Binding-site contacts:
Ligand atom C2 contacts residue ASP112 of chain 26.A at 2.8 Å.
Ligand atom C13 contacts residue MET195 of chain 26.A at 3.9 Å (hydrophobic).
Ligand atom N6 contacts residue PHE155 of chain 26.A at 3.8 Å.
Ligand atom C15 contacts residue MET195 of chain 26.A at 3.8 Å (hydrophobic).
Ligand atom O3 contacts residue ASP112 of chain 26.A at 3.6 Å.
Ligand atom O2 contacts residue PHE137 of chain 26.A at 4.0 Å.
Ligand atom C15 contacts residue VAL192 of chain 26.A at 3.2 Å (hydrophobic).
Ligand atom C19 contacts residue VAL192 of chain 26.A at 3.4 Å (hydrophobic).
Ligand atom C12 contacts residue MET195 of chain 26.A at 3.8 Å (hydrophobic).
Ligand atom C17 contacts residue PHE155 of chain 26.A at 3.7 Å (hydrophobic).
Ligand atom N1 contacts residue THR114 of chain 26.A at 4.0 Å.
Ligand atom N6 contacts residue ILE24 of chain 26.C at 3.9 Å.
Ligand atom N5 contacts residue PHE233 of chain 26.A at 3.2 Å.
Ligand atom O1 contacts residue MET195 of chain 26.A at 3.2 Å.
Ligand atom C5 contacts residue TRP203 of chain 26.A at 3.8 Å (hydrophobic).
Ligand atom C8 contacts residue TYR201 of chain 26.A at 3.3 Å (hydrophobic).
Ligand atom C3 contacts residue ASP112 of chain 26.A at 3.0 Å.
Ligand atom C14 contacts residue MET195 of chain 26.A at 3.9 Å (hydrophobic).
Ligand atom C7 contacts residue TYR201 of chain 26.A at 3.8 Å (hydrophobic).
Ligand atom O3 contacts residue ILE113 of chain 26.A at 3.0 Å (h-bond).
Ligand atom C2 contacts residue THR114 of chain 26.A at 3.6 Å.
Ligand atom N1 contacts residue ASP112 of chain 26.A at 3.9 Å.
Ligand atom C7 contacts residue ASN228 of chain 26.A at 3.8 Å.
Ligand atom O2 contacts residue PHE233 of chain 26.A at 3.0 Å.
Ligand atom N2 contacts residue TRP203 of chain 26.A at 3.9 Å.
Ligand atom C16 contacts residue ILE111 of chain 26.A at 3.5 Å (hydrophobic).
Ligand atom C17 contacts residue PHE135 of chain 26.A at 3.9 Å (hydrophobic).
Ligand atom N4 contacts residue TRP203 of chain 26.A at 3.6 Å (h-bond).
Ligand atom C14 contacts residue PHE135 of chain 26.A at 3.7 Å (hydrophobic).
Ligand atom C16 contacts residue PHE135 of chain 26.A at 3.4 Å (hydrophobic).
Ligand atom N5 contacts residue PHE137 of chain 26.A at 3.5 Å.
Ligand atom C13 contacts residue PHE135 of chain 26.A at 3.4 Å (hydrophobic).
Ligand atom C13 contacts residue ILE111 of chain 26.A at 4.0 Å (hydrophobic).
Ligand atom C4 contacts residue TRP203 of chain 26.A at 4.0 Å (hydrophobic).
Ligand atom C14 contacts residue PHE155 of chain 26.A at 3.9 Å (hydrophobic).
Ligand atom C16 contacts residue PHE155 of chain 26.A at 3.9 Å (hydrophobic).
Ligand atom C22 contacts residue VAL179 of chain 26.A at 3.4 Å (hydrophobic).
Ligand atom C18 contacts residue PHE155 of chain 26.A at 3.9 Å (hydrophobic).
Ligand atom C19 contacts residue ILE24 of chain 26.C at 3.5 Å (hydrophobic).
Ligand atom C9 contacts residue ILE113 of chain 26.A at 3.7 Å (hydrophobic).

Sequence of chain 26.A:
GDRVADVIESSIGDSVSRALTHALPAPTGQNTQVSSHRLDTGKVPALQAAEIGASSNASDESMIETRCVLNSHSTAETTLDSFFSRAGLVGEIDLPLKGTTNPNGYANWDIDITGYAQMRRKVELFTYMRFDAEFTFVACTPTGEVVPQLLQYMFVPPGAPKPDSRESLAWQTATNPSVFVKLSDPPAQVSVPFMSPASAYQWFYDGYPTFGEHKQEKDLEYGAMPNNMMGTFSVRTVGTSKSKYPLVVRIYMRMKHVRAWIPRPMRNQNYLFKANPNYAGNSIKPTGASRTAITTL

The small molecule below binds the protein below.
Small molecule (SMILES): Cc1nc(-c2ccc(OCCCCCN3CCN(c4ccnc(N)c4)C3=O)cc2)no1

Sequence of chain 26.C:
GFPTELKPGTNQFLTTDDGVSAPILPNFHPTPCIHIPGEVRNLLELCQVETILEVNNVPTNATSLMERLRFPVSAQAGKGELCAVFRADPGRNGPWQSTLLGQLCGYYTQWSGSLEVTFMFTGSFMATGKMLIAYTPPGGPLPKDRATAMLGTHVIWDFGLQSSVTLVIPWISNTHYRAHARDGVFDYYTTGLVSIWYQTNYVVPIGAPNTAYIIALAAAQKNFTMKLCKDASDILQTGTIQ

Sequence of chain 27.C:
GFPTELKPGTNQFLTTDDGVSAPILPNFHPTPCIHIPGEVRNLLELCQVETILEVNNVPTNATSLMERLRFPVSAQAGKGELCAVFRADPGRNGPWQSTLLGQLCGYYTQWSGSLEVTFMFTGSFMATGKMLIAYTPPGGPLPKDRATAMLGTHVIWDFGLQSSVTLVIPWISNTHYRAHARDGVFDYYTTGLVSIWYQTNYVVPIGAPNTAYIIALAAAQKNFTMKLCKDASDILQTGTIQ